Binding-site contacts:
Ligand atom C30 contacts residue SER99 of chain 3.A at 3.4 Å.
Ligand atom C32 contacts residue HEM1 of chain 3.B at 3.3 Å.
Ligand atom C18 contacts residue ARG352 of chain 3.A at 3.8 Å.
Ligand atom O05 contacts residue ARG192 of chain 3.A at 3.2 Å (salt-bridge).
Ligand atom C03 contacts residue MET351 of chain 3.A at 4.1 Å (hydrophobic).
Ligand atom C21 contacts residue PHE37 of chain 3.A at 3.9 Å (hydrophobic).
Ligand atom C25 contacts residue HEM1 of chain 3.B at 3.6 Å.
Ligand atom C29 contacts residue PHE284 of chain 3.A at 3.7 Å (hydrophobic).
Ligand atom C01 contacts residue PHE193 of chain 3.A at 3.4 Å (hydrophobic).
Ligand atom C03 contacts residue ILE349 of chain 3.A at 3.8 Å (hydrophobic).
Ligand atom O02 contacts residue ALA350 of chain 3.A at 3.9 Å.
Ligand atom C01 contacts residue PHE195 of chain 3.A at 3.6 Å (hydrophobic).
Ligand atom F31 contacts residue ILE281 of chain 3.A at 3.5 Å.
Ligand atom C01 contacts residue ARG192 of chain 3.A at 4.0 Å.
Ligand atom O02 contacts residue MET351 of chain 3.A at 3.7 Å.
Ligand atom C28 contacts residue ALA285 of chain 3.A at 3.6 Å (hydrophobic).
Ligand atom C36 contacts residue THR289 of chain 3.A at 3.7 Å.
Ligand atom C29 contacts residue ALA285 of chain 3.A at 3.1 Å (hydrophobic).
Ligand atom C19 contacts residue ALA350 of chain 3.A at 3.3 Å (hydrophobic).
Ligand atom N16 contacts residue GLU354 of chain 3.A at 3.9 Å.
Ligand atom C32 contacts residue SER99 of chain 3.A at 3.5 Å.
Ligand atom C04 contacts residue ARG192 of chain 3.A at 3.9 Å.
Ligand atom C30 contacts residue ALA285 of chain 3.A at 4.0 Å (hydrophobic).
Ligand atom C28 contacts residue PHE284 of chain 3.A at 3.7 Å (hydrophobic).
Ligand atom C03 contacts residue ARG192 of chain 3.A at 3.4 Å.
Ligand atom C18 contacts residue ALA350 of chain 3.A at 3.5 Å (hydrophobic).
Ligand atom C14 contacts residue GLU354 of chain 3.A at 4.0 Å.
Ligand atom O02 contacts residue ARG192 of chain 3.A at 4.0 Å.
Ligand atom C15 contacts residue GLU354 of chain 3.A at 3.8 Å.
Ligand atom C22 contacts residue PHE195 of chain 3.A at 4.0 Å (hydrophobic).
Ligand atom C20 contacts residue PHE37 of chain 3.A at 3.6 Å (hydrophobic).
Ligand atom C03 contacts residue ALA350 of chain 3.A at 3.5 Å (hydrophobic).
Ligand atom C26 contacts residue HEM1 of chain 3.B at 3.6 Å.
Ligand atom C35 contacts residue HEM1 of chain 3.B at 3.2 Å.
Ligand atom C36 contacts residue ARG192 of chain 3.A at 3.3 Å.
Ligand atom C21 contacts residue PHE195 of chain 3.A at 4.0 Å (hydrophobic).
Ligand atom C30 contacts residue HEM1 of chain 3.B at 3.4 Å.
Ligand atom F31 contacts residue SER99 of chain 3.A at 2.9 Å.
Ligand atom F31 contacts residue HEM1 of chain 3.B at 3.1 Å.
Ligand atom N23 contacts residue PHE195 of chain 3.A at 4.0 Å.

The protein below binds the small molecule below.
Small molecule (SMILES): COCC(=O)O[C@]1(CCN(C)CCCc2nc3ccccc3[nH]2)CCc2cc(F)ccc2[C@@H]1C(C)C

Sequence of chain 3.A:
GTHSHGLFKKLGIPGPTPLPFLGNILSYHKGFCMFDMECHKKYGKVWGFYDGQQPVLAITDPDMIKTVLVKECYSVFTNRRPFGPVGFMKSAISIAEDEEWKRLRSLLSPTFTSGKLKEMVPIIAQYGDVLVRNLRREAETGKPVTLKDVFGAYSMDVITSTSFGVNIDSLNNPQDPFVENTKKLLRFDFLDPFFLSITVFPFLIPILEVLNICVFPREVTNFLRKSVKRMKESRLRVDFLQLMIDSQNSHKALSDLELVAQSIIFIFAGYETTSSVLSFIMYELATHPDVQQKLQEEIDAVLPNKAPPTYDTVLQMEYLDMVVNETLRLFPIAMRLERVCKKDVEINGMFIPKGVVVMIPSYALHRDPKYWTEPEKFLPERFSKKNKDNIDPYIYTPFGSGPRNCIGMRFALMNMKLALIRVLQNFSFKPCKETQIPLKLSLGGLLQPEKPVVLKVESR